This protein binds this small molecule.
Small molecule (SMILES): CCC(O)(CC)c1ccc2cc(-c3[nH]nc4cc(-c5ccccc5)sc34)[nH]c2c1

Sequence of chain 1.B:
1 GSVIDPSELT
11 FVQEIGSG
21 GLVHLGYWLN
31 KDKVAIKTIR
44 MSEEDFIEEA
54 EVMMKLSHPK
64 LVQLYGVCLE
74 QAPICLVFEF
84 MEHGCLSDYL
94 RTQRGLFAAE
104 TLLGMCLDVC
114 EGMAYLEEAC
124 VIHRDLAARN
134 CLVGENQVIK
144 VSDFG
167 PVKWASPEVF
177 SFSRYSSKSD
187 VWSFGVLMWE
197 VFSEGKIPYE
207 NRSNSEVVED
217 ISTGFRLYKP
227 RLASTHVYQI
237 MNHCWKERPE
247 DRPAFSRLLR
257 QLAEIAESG

Binding-site contacts:
Ligand atom CAO contacts residue LEU135 of chain 1.B at 3.6 Å (hydrophobic).
Ligand atom CAN contacts residue LEU135 of chain 1.B at 3.5 Å (hydrophobic).
Ligand atom CAU contacts residue PHE81 of chain 1.B at 3.4 Å (hydrophobic).
Ligand atom CAV contacts residue ASP146 of chain 1.B at 3.7 Å.
Ligand atom NAK contacts residue GLU82 of chain 1.B at 3.5 Å (salt-bridge).
Ligand atom CAI contacts residue GLY87 of chain 1.B at 3.8 Å.
Ligand atom CAJ contacts residue ALA35 of chain 1.B at 3.7 Å (hydrophobic).
Ligand atom CAM contacts residue ALA35 of chain 1.B at 3.8 Å (hydrophobic).
Ligand atom CAD contacts residue MET84 of chain 1.B at 3.5 Å (hydrophobic).
Ligand atom CAD contacts residue PHE83 of chain 1.B at 3.7 Å (hydrophobic).
Ligand atom NAK contacts residue ALA35 of chain 1.B at 3.5 Å.
Ligand atom CAN contacts residue ALA35 of chain 1.B at 3.5 Å (hydrophobic).
Ligand atom CBC contacts residue GLU85 of chain 1.B at 3.5 Å.
Ligand atom CAB contacts residue ILE15 of chain 1.B at 3.7 Å (hydrophobic).
Ligand atom CAD contacts residue ILE15 of chain 1.B at 3.7 Å (hydrophobic).
Ligand atom CAR contacts residue SER145 of chain 1.B at 3.9 Å.
Ligand atom CAJ contacts residue LEU135 of chain 1.B at 3.7 Å (hydrophobic).
Ligand atom NAC contacts residue GLY87 of chain 1.B at 3.7 Å.
Ligand atom CAT contacts residue PHE81 of chain 1.B at 3.6 Å (hydrophobic).
Ligand atom CAZ contacts residue GLU85 of chain 1.B at 3.2 Å.
Ligand atom CAW contacts residue LYS37 of chain 1.B at 3.6 Å.
Ligand atom CAD contacts residue GLY87 of chain 1.B at 3.5 Å.
Ligand atom NAC contacts residue MET84 of chain 1.B at 2.9 Å (h-bond).
Ligand atom CAT contacts residue SER145 of chain 1.B at 3.1 Å.
Ligand atom NAL contacts residue MET84 of chain 1.B at 3.7 Å.
Ligand atom CBC contacts residue HIS86 of chain 1.B at 3.5 Å.
Ligand atom NAL contacts residue ALA35 of chain 1.B at 3.4 Å.
Ligand atom CBB contacts residue PHE83 of chain 1.B at 3.5 Å (hydrophobic).
Ligand atom CAE contacts residue GLY87 of chain 1.B at 3.8 Å.
Ligand atom CAU contacts residue SER145 of chain 1.B at 3.3 Å.
Ligand atom SAQ contacts residue VAL23 of chain 1.B at 3.9 Å.
Ligand atom NAC contacts residue PHE83 of chain 1.B at 3.4 Å.
Ligand atom CAM contacts residue LEU135 of chain 1.B at 3.6 Å (hydrophobic).
Ligand atom CAI contacts residue MET84 of chain 1.B at 3.6 Å (hydrophobic).
Ligand atom CAI contacts residue PHE83 of chain 1.B at 3.6 Å (hydrophobic).
Ligand atom CAF contacts residue ILE15 of chain 1.B at 3.9 Å (hydrophobic).
Ligand atom NAK contacts residue MET84 of chain 1.B at 3.1 Å (h-bond).
Ligand atom NAL contacts residue LEU135 of chain 1.B at 3.9 Å.
Ligand atom NAL contacts residue GLU82 of chain 1.B at 3.0 Å (salt-bridge).
Ligand atom CAE contacts residue ILE15 of chain 1.B at 3.5 Å (hydrophobic).